Sequence of chain 51.A:
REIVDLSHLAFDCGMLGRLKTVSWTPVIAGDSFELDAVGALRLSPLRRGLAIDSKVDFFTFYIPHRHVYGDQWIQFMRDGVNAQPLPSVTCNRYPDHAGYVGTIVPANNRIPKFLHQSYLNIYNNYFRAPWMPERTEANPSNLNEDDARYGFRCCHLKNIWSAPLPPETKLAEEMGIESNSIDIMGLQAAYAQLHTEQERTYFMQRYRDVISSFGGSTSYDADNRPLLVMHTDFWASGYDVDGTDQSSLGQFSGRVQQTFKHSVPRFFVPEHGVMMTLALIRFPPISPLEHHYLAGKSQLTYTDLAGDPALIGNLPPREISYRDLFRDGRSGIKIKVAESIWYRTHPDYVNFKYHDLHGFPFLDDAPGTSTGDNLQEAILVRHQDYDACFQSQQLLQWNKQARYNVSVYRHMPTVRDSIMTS

Sequence of chain 55.C:
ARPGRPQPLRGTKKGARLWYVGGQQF

Binding-site contacts:
Ligand atom O3' contacts residue ARG412 of chain 51.A at 4.3 Å.
Ligand atom C4' contacts residue ARG412 of chain 51.A at 4.4 Å.
Ligand atom C4' contacts residue ASN414 of chain 51.A at 3.0 Å.
Ligand atom P contacts residue LYS21 of chain 55.C at 3.4 Å.
Ligand atom C2' contacts residue VAL47 of chain 51.A at 4.3 Å (hydrophobic).
Ligand atom C3' contacts residue ASN414 of chain 51.A at 4.5 Å.
Ligand atom OP2 contacts residue LYS21 of chain 55.C at 2.7 Å (salt-bridge).
Ligand atom O3' contacts residue VAL47 of chain 51.A at 3.1 Å.
Ligand atom OP1 contacts residue ARG412 of chain 51.A at 3.8 Å.
Ligand atom P contacts residue ARG412 of chain 51.A at 2.7 Å.
Ligand atom OP1 contacts residue LYS21 of chain 55.C at 3.9 Å.
Ligand atom O5' contacts residue ARG412 of chain 51.A at 3.1 Å (salt-bridge).
Ligand atom OP2 contacts residue ARG412 of chain 51.A at 1.4 Å (salt-bridge).
Ligand atom C4' contacts residue VAL47 of chain 51.A at 4.1 Å (hydrophobic).
Ligand atom O4' contacts residue ASN414 of chain 51.A at 2.9 Å (h-bond).
Ligand atom C5' contacts residue ASN414 of chain 51.A at 3.3 Å.
Ligand atom C5' contacts residue ARG412 of chain 51.A at 3.0 Å.
Ligand atom OP1 contacts residue ARG18 of chain 55.C at 4.0 Å.
Ligand atom C3' contacts residue VAL47 of chain 51.A at 4.0 Å (hydrophobic).
Ligand atom OP2 contacts residue ARG18 of chain 55.C at 3.7 Å.
Ligand atom C1' contacts residue ASN414 of chain 51.A at 4.1 Å.

This small molecule binds to this protein.
Small molecule (SMILES): Nc1ccn([C@H]2C[C@H](O)[C@@H](COP(=O)(O)O)O2)c(=O)n1